This protein binds this small molecule.
Small molecule (SMILES): CC[C@H](N)C(=O)N[C@@H]1C(=O)N2[C@@H](CC[C@@H]1CN)CC[C@H]2C(=O)NC(c1ccccc1)c1ccccc1

Binding-site contacts:
Ligand atom CBF contacts residue TRP97 of chain 2.F at 3.8 Å (hydrophobic).
Ligand atom CA contacts residue THR82 of chain 2.F at 3.3 Å.
Ligand atom CB contacts residue GLU88 of chain 2.F at 4.0 Å.
Ligand atom CAM contacts residue THR82 of chain 2.F at 4.0 Å.
Ligand atom CAA contacts residue GLN93 of chain 2.F at 3.6 Å.
Ligand atom CBI contacts residue GLY80 of chain 2.F at 3.6 Å.
Ligand atom NAW contacts residue GLY80 of chain 2.F at 3.6 Å.
Ligand atom OAF contacts residue THR82 of chain 2.F at 2.9 Å (h-bond).
Ligand atom C contacts residue THR82 of chain 2.F at 3.5 Å.
Ligand atom CA contacts residue GLU88 of chain 2.F at 3.6 Å.
Ligand atom CBH contacts residue THR82 of chain 2.F at 3.8 Å.
Ligand atom CBA contacts residue THR82 of chain 2.F at 3.9 Å.
Ligand atom CB contacts residue THR82 of chain 2.F at 3.5 Å.
Ligand atom N contacts residue ASP83 of chain 2.F at 3.9 Å.
Ligand atom CAJ contacts residue LYS71 of chain 2.F at 3.7 Å.
Ligand atom CAI contacts residue VAL72 of chain 2.F at 3.7 Å (hydrophobic).
Ligand atom CAZ contacts residue GLY80 of chain 2.F at 4.0 Å.
Ligand atom CAN contacts residue LYS71 of chain 2.F at 4.1 Å.
Ligand atom CAR contacts residue THR82 of chain 2.F at 3.7 Å.
Ligand atom CAV contacts residue TYR98 of chain 2.F at 3.9 Å (hydrophobic).
Ligand atom CAJ contacts residue LEU66 of chain 2.F at 3.9 Å (hydrophobic).
Ligand atom CAR contacts residue ASP83 of chain 2.F at 3.6 Å.
Ligand atom CAG contacts residue LYS71 of chain 2.F at 3.5 Å.
Ligand atom CA contacts residue ASP83 of chain 2.F at 3.6 Å.
Ligand atom CAM contacts residue GLY80 of chain 2.F at 3.4 Å.
Ligand atom CAI contacts residue GLY80 of chain 2.F at 3.6 Å.
Ligand atom CAI contacts residue LEU81 of chain 2.F at 3.3 Å (hydrophobic).
Ligand atom CAG contacts residue VAL72 of chain 2.F at 4.1 Å (hydrophobic).
Ligand atom CB contacts residue LEU81 of chain 2.F at 3.9 Å (hydrophobic).
Ligand atom CAG contacts residue LEU66 of chain 2.F at 3.6 Å (hydrophobic).
Ligand atom N contacts residue GLU88 of chain 2.F at 2.6 Å (salt-bridge).
Ligand atom OAF contacts residue LEU81 of chain 2.F at 3.4 Å.
Ligand atom CAI contacts residue LYS71 of chain 2.F at 3.7 Å.
Ligand atom CAM contacts residue LEU81 of chain 2.F at 3.4 Å (hydrophobic).
Ligand atom NAX contacts residue THR82 of chain 2.F at 2.8 Å (h-bond).
Ligand atom O contacts residue TRP97 of chain 2.F at 3.6 Å.
Ligand atom CAA contacts residue GLU88 of chain 2.F at 3.3 Å.
Ligand atom OAE contacts residue THR82 of chain 2.F at 3.5 Å (h-bond).
Ligand atom CAA contacts residue TRP84 of chain 2.F at 3.4 Å (hydrophobic).
Ligand atom NAB contacts residue ASP83 of chain 2.F at 4.1 Å.

Sequence of chain 2.F:
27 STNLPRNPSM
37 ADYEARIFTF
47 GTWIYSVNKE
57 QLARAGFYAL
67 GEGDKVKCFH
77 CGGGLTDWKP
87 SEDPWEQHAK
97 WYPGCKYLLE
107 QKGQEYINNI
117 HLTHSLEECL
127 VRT